Sequence of chain 2.A:
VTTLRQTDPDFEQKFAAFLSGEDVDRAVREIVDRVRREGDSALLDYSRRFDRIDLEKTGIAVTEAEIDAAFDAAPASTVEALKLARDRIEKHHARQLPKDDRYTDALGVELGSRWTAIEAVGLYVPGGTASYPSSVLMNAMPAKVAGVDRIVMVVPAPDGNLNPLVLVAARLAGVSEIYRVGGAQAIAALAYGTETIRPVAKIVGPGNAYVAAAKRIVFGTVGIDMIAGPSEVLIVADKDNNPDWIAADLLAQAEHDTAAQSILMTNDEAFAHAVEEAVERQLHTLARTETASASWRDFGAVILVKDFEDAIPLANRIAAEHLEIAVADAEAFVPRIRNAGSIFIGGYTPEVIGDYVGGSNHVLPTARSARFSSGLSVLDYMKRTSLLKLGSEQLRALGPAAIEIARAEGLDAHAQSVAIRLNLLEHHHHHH

Binding-site contacts:
Ligand atom N2 contacts residue HIS262 of chain 2.A at 3.1 Å (h-bond).
Ligand atom N1 contacts residue GLU415 of chain 1.A at 3.1 Å (salt-bridge).
Ligand atom C4 contacts residue ASP361 of chain 2.A at 3.4 Å.
Ligand atom C5 contacts residue ASP361 of chain 2.A at 3.6 Å.
Ligand atom C2 contacts residue HIS262 of chain 2.A at 3.6 Å.
Ligand atom O1 contacts residue GLU327 of chain 2.A at 3.4 Å (salt-bridge).
Ligand atom N2 contacts residue ZN1 of chain 2.B at 2.2 Å.
Ligand atom C20 contacts residue ALA136 of chain 2.A at 3.7 Å (hydrophobic).
Ligand atom C2 contacts residue HIS420 of chain 1.A at 3.6 Å.
Ligand atom C3 contacts residue ZN1 of chain 2.B at 3.1 Å.
Ligand atom C6 contacts residue GLU327 of chain 2.A at 3.6 Å.
Ligand atom C14 contacts residue TYR138 of chain 2.A at 3.5 Å (hydrophobic).
Ligand atom C1 contacts residue SER140 of chain 2.A at 3.3 Å.
Ligand atom C3 contacts residue ASP361 of chain 2.A at 3.5 Å.
Ligand atom N3 contacts residue ZN1 of chain 2.B at 2.2 Å.
Ligand atom C5 contacts residue HIS262 of chain 2.A at 3.1 Å.
Ligand atom N3 contacts residue DMS1 of chain 2.E at 2.2 Å (h-bond).
Ligand atom N3 contacts residue ASP361 of chain 2.A at 2.6 Å (salt-bridge).
Ligand atom C2 contacts residue TYR362 of chain 2.A at 3.2 Å (hydrophobic).
Ligand atom O1 contacts residue HIS368 of chain 2.A at 2.8 Å (h-bond).
Ligand atom C1 contacts residue HIS368 of chain 2.A at 3.5 Å.
Ligand atom C4 contacts residue HIS368 of chain 2.A at 3.4 Å.
Ligand atom N2 contacts residue ASP361 of chain 2.A at 2.8 Å (salt-bridge).
Ligand atom C3 contacts residue HIS262 of chain 2.A at 3.6 Å.
Ligand atom C6 contacts residue HIS328 of chain 2.A at 3.6 Å.
Ligand atom C5 contacts residue ZN1 of chain 2.B at 2.9 Å.
Ligand atom O1 contacts residue HIS328 of chain 2.A at 3.0 Å.
Ligand atom C2 contacts residue ZN1 of chain 2.B at 3.2 Å.
Ligand atom C6 contacts residue HIS368 of chain 2.A at 3.7 Å.
Ligand atom C4 contacts residue ZN1 of chain 2.B at 3.4 Å.
Ligand atom C7 contacts residue GLU327 of chain 2.A at 3.0 Å.
Ligand atom N1 contacts residue TYR362 of chain 2.A at 3.6 Å (h-bond).
Ligand atom C20 contacts residue PRO132 of chain 2.A at 3.5 Å (hydrophobic).
Ligand atom N2 contacts residue HIS420 of chain 1.A at 3.3 Å (h-bond).
Ligand atom C2 contacts residue GLU415 of chain 1.A at 3.6 Å.
Ligand atom N3 contacts residue HIS262 of chain 2.A at 3.2 Å (h-bond).
Ligand atom N1 contacts residue SER140 of chain 2.A at 3.2 Å (h-bond).
Ligand atom C2 contacts residue LEU417 of chain 1.A at 3.4 Å (hydrophobic).
Ligand atom N3 contacts residue GLU357 of chain 2.A at 3.4 Å (salt-bridge).
Ligand atom C5 contacts residue DMS1 of chain 2.E at 3.3 Å.

Sequence of chain 1.A:
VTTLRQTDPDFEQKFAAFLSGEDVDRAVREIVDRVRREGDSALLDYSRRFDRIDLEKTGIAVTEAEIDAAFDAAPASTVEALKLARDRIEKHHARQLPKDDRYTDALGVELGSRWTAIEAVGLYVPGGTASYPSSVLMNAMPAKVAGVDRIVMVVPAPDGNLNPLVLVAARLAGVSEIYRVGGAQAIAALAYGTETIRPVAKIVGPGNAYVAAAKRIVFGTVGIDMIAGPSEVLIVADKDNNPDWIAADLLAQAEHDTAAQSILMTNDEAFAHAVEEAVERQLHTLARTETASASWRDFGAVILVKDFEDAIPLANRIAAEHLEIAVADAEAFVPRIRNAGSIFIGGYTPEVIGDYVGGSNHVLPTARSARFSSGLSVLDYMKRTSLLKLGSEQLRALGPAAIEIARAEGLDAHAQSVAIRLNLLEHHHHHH

The protein below binds the small molecule below.
Small molecule (SMILES): N[C@@H](Cc1c[nH]cn1)C(=O)Cc1ccc(OCc2ccccc2)cc1